Sequence of chain 1.D:
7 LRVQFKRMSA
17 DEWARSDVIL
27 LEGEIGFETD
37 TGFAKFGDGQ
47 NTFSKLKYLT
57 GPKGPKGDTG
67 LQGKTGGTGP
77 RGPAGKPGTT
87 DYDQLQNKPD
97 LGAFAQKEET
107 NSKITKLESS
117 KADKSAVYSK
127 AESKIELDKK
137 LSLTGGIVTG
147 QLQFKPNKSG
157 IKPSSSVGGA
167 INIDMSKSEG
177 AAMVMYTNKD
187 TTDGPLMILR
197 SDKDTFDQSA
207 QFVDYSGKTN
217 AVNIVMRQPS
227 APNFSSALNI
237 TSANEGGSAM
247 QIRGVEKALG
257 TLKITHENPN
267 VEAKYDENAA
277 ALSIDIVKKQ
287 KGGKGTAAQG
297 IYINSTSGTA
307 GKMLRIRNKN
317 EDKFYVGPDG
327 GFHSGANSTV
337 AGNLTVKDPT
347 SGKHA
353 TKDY

Sequence of chain 1.F:
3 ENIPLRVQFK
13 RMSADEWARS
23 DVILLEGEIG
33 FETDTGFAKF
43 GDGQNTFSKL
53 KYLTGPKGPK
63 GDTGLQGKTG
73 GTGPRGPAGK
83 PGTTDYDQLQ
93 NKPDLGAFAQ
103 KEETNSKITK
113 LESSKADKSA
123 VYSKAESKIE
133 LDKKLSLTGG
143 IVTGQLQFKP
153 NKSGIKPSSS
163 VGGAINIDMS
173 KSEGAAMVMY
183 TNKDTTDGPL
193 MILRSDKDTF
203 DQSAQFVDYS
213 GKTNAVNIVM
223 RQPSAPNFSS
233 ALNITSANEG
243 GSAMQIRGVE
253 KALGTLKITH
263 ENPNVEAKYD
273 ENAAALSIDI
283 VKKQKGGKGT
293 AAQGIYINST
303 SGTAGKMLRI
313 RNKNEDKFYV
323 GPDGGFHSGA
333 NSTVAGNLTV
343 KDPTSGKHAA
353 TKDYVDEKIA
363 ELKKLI

Binding-site contacts:
Ligand atom O6B contacts residue SER162 of chain 1.F at 2.4 Å (h-bond).
Ligand atom O6B contacts residue THR237 of chain 1.D at 2.4 Å (h-bond).
Ligand atom O3 contacts residue ASN235 of chain 1.D at 3.0 Å (h-bond).
Ligand atom O3 contacts residue GLN247 of chain 1.F at 3.5 Å (h-bond).
Ligand atom O6B contacts residue SER160 of chain 1.F at 3.1 Å (h-bond).
Ligand atom C8 contacts residue PRO159 of chain 1.F at 3.7 Å (hydrophobic).
Ligand atom O6B contacts residue ARG223 of chain 1.E at 3.4 Å (salt-bridge).
Ligand atom C1 contacts residue PHE230 of chain 1.D at 3.6 Å (hydrophobic).
Ligand atom C2 contacts residue GLN247 of chain 1.F at 3.5 Å.
Ligand atom O4 contacts residue PHE208 of chain 1.F at 3.6 Å.
Ligand atom O6B contacts residue ILE236 of chain 1.D at 3.7 Å.
Ligand atom O7 contacts residue SER161 of chain 1.F at 3.0 Å (h-bond).
Ligand atom O6B contacts residue ARG196 of chain 1.D at 3.5 Å (salt-bridge).
Ligand atom N2 contacts residue GLN247 of chain 1.F at 2.8 Å (h-bond).
Ligand atom C4 contacts residue PHE208 of chain 1.F at 3.4 Å (hydrophobic).
Ligand atom O7 contacts residue SER160 of chain 1.F at 3.6 Å.
Ligand atom O6A contacts residue ARG196 of chain 1.D at 2.8 Å (salt-bridge).
Ligand atom O6A contacts residue ARG249 of chain 1.F at 3.1 Å.
Ligand atom C3 contacts residue ASN235 of chain 1.D at 3.2 Å.
Ligand atom C6 contacts residue SER162 of chain 1.F at 3.6 Å.
Ligand atom C5 contacts residue PHE230 of chain 1.D at 3.3 Å (hydrophobic).
Ligand atom O7 contacts residue THR261 of chain 1.E at 3.3 Å (h-bond).
Ligand atom C4 contacts residue VAL221 of chain 1.E at 3.8 Å (hydrophobic).
Ligand atom O6A contacts residue ARG223 of chain 1.E at 2.5 Å (salt-bridge).
Ligand atom C8 contacts residue LYS259 of chain 1.E at 3.5 Å.
Ligand atom C6 contacts residue ARG249 of chain 1.F at 3.3 Å.
Ligand atom C6 contacts residue THR237 of chain 1.D at 3.4 Å.
Ligand atom O6B contacts residue ARG249 of chain 1.F at 3.3 Å.
Ligand atom O6 contacts residue THR237 of chain 1.D at 3.5 Å.
Ligand atom C4 contacts residue ASN235 of chain 1.D at 3.6 Å.
Ligand atom O3 contacts residue ASN219 of chain 1.E at 3.4 Å (h-bond).
Ligand atom O7 contacts residue ASN216 of chain 1.E at 3.0 Å (h-bond).
Ligand atom C8 contacts residue GLN247 of chain 1.F at 3.5 Å.
Ligand atom C6 contacts residue ARG196 of chain 1.D at 3.1 Å.
Ligand atom C3 contacts residue GLN247 of chain 1.F at 3.6 Å.
Ligand atom O7 contacts residue ASN235 of chain 1.D at 3.6 Å.
Ligand atom O5 contacts residue PHE230 of chain 1.D at 3.6 Å.
Ligand atom C1 contacts residue GLN247 of chain 1.F at 3.7 Å.
Ligand atom C7 contacts residue GLN247 of chain 1.F at 3.6 Å.
Ligand atom C6 contacts residue ARG223 of chain 1.E at 3.2 Å.

A small-molecule ligand and the protein it binds are described below.
Small molecule (SMILES): CC(=O)N[C@@H]1[C@@H](O[C@@H]2O[C@H](C(=O)O)[C@@H](O[C@@H]3O[C@H](CO)[C@@H](O)[C@H](O[C@@H]4O[C@H](C(=O)O)[C@@H](O[C@@H]5O[C@H](CO)[C@@H](O)[C@H](O[C@@H]6O[C@H](C(=O)O)[C@@H](O[C@@H]7O[C@H](CO)[C@@H](O)[C@H](O[C@@H]8OC(C(=O)O)=C[C@H](O)[C@H]8O)[C@H]7NC(C)=O)[C@H](O)[C@H]6O)[C@H]5NC(C)=O)[C@H](O)[C@H]4O)[C@H]3NC(C)=O)[C@H](O)[C@H]2O)[C@H](O)[C@@H](CO)O[C@H]1O

Sequence of chain 1.E:
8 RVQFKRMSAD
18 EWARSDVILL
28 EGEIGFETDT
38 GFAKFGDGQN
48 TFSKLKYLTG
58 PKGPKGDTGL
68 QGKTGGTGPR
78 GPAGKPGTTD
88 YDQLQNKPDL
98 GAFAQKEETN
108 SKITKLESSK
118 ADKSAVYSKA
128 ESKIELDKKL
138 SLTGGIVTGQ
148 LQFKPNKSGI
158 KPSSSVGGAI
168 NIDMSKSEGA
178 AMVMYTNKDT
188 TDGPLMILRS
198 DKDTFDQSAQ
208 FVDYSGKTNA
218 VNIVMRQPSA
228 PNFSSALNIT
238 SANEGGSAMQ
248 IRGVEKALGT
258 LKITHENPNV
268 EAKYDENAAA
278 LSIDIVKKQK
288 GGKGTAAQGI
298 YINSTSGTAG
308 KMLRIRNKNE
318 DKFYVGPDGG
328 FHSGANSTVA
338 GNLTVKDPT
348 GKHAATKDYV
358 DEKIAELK